Binding-site contacts:
Ligand atom C03 contacts residue ILE105 of chain 1.A at 4.0 Å (hydrophobic).
Ligand atom C16 contacts residue PRO41 of chain 1.A at 4.0 Å (hydrophobic).
Ligand atom C18 contacts residue GLN44 of chain 1.A at 3.9 Å.
Ligand atom C04 contacts residue LEU53 of chain 1.A at 4.0 Å (hydrophobic).
Ligand atom C11 contacts residue PRO41 of chain 1.A at 3.9 Å (hydrophobic).
Ligand atom O01 contacts residue ILE105 of chain 1.A at 4.0 Å.
Ligand atom C10 contacts residue PHE42 of chain 1.A at 3.7 Å (hydrophobic).
Ligand atom C02 contacts residue ASN99 of chain 1.A at 4.0 Å.
Ligand atom C14 contacts residue TRP40 of chain 1.A at 3.7 Å (hydrophobic).
Ligand atom C11 contacts residue LEU51 of chain 1.A at 3.8 Å (hydrophobic).
Ligand atom O02 contacts residue ASP47 of chain 1.A at 3.8 Å.
Ligand atom C05 contacts residue LEU53 of chain 1.A at 3.7 Å (hydrophobic).
Ligand atom O01 contacts residue ASN99 of chain 1.A at 3.1 Å (h-bond).
Ligand atom S01 contacts residue ASP47 of chain 1.A at 4.0 Å.
Ligand atom C10 contacts residue VAL46 of chain 1.A at 3.6 Å (hydrophobic).
Ligand atom C01 contacts residue PRO41 of chain 1.A at 3.6 Å (hydrophobic).
Ligand atom O03 contacts residue LEU51 of chain 1.A at 3.4 Å.
Ligand atom O03 contacts residue ASP47 of chain 1.A at 2.8 Å (salt-bridge).
Ligand atom N01 contacts residue VAL46 of chain 1.A at 3.8 Å.
Ligand atom C07 contacts residue LEU51 of chain 1.A at 3.8 Å (hydrophobic).
Ligand atom O03 contacts residue VAL46 of chain 1.A at 3.5 Å.
Ligand atom O02 contacts residue LYS50 of chain 1.A at 3.0 Å (salt-bridge).
Ligand atom C17 contacts residue GLN44 of chain 1.A at 3.5 Å.
Ligand atom C18 contacts residue TRP40 of chain 1.A at 3.4 Å (hydrophobic).
Ligand atom C15 contacts residue LEU51 of chain 1.A at 3.9 Å (hydrophobic).
Ligand atom O03 contacts residue PRO45 of chain 1.A at 3.6 Å (h-bond).
Ligand atom C18 contacts residue PRO41 of chain 1.A at 3.5 Å (hydrophobic).
Ligand atom C17 contacts residue PRO41 of chain 1.A at 3.3 Å (hydrophobic).
Ligand atom C04 contacts residue ASN99 of chain 1.A at 3.2 Å.
Ligand atom C16 contacts residue LEU51 of chain 1.A at 3.4 Å (hydrophobic).
Ligand atom C17 contacts residue PRO45 of chain 1.A at 3.6 Å (hydrophobic).
Ligand atom C06 contacts residue LEU53 of chain 1.A at 3.7 Å (hydrophobic).
Ligand atom S01 contacts residue PRO45 of chain 1.A at 3.9 Å.
Ligand atom C13 contacts residue TRP40 of chain 1.A at 3.5 Å (hydrophobic).
Ligand atom C05 contacts residue ASN99 of chain 1.A at 3.5 Å.
Ligand atom C14 contacts residue LEU51 of chain 1.A at 4.0 Å (hydrophobic).
Ligand atom C01 contacts residue ILE105 of chain 1.A at 3.8 Å (hydrophobic).
Ligand atom C02 contacts residue ILE105 of chain 1.A at 3.7 Å (hydrophobic).
Ligand atom N01 contacts residue ILE105 of chain 1.A at 3.8 Å.
Ligand atom C12 contacts residue PRO41 of chain 1.A at 3.8 Å (hydrophobic).

Sequence of chain 1.A:
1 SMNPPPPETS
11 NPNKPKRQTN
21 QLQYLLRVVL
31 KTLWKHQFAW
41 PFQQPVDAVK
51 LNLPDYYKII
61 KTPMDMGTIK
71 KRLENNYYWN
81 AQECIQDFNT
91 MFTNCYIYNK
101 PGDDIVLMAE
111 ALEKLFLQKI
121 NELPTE

This small molecule binds to this protein.
Small molecule (SMILES): CCS(=O)(=O)Nc1cccc(-c2cn(C)c(=O)c3ccccc23)c1